Binding-site contacts:
Ligand atom O1B contacts residue LYS20 of chain 1.H at 2.0 Å (salt-bridge).
Ligand atom C5' contacts residue TYR36 of chain 1.H at 3.7 Å (hydrophobic).
Ligand atom O3G contacts residue MG1 of chain 1.P at 2.0 Å.
Ligand atom C4' contacts residue TYR36 of chain 1.H at 3.4 Å (hydrophobic).
Ligand atom O2A contacts residue SER21 of chain 1.H at 3.2 Å.
Ligand atom N2 contacts residue LEU124 of chain 1.H at 3.6 Å.
Ligand atom O3G contacts residue THR39 of chain 1.H at 2.3 Å (h-bond).
Ligand atom O3A contacts residue GLY17 of chain 1.H at 3.5 Å.
Ligand atom O3' contacts residue GLU35 of chain 1.H at 3.1 Å.
Ligand atom O3A contacts residue GLY19 of chain 1.H at 3.3 Å (h-bond).
Ligand atom O2G contacts residue LYS20 of chain 1.H at 3.5 Å (salt-bridge).
Ligand atom PB contacts residue LYS20 of chain 1.H at 3.4 Å.
Ligand atom C2' contacts residue VAL33 of chain 1.H at 3.6 Å (hydrophobic).
Ligand atom O2' contacts residue VAL33 of chain 1.H at 3.6 Å.
Ligand atom N3B contacts residue GLY17 of chain 1.H at 3.1 Å (h-bond).
Ligand atom N7 contacts residue GLY19 of chain 1.H at 3.5 Å.
Ligand atom O1B contacts residue SER21 of chain 1.H at 3.0 Å (h-bond).
Ligand atom O2G contacts residue GLN65 of chain 1.H at 3.5 Å (h-bond).
Ligand atom N7 contacts residue ALA22 of chain 1.H at 3.5 Å.
Ligand atom O2G contacts residue GLY64 of chain 1.H at 2.9 Å (h-bond).
Ligand atom O1B contacts residue GLY19 of chain 1.H at 2.9 Å (h-bond).
Ligand atom O1G contacts residue PRO38 of chain 1.H at 3.6 Å.
Ligand atom N2 contacts residue ASP123 of chain 1.H at 3.0 Å (salt-bridge).
Ligand atom O2B contacts residue SER21 of chain 1.H at 2.3 Å (h-bond).
Ligand atom O3G contacts residue SER21 of chain 1.H at 3.1 Å (h-bond).
Ligand atom C6 contacts residue ASN120 of chain 1.H at 3.2 Å.
Ligand atom O2B contacts residue MG1 of chain 1.P at 2.1 Å.
Ligand atom N3B contacts residue LYS20 of chain 1.H at 3.0 Å (salt-bridge).
Ligand atom O2A contacts residue ALA22 of chain 1.H at 3.0 Å (h-bond).
Ligand atom O3' contacts residue TYR36 of chain 1.H at 2.8 Å.
Ligand atom PB contacts residue MG1 of chain 1.P at 3.4 Å.
Ligand atom PG contacts residue MG1 of chain 1.P at 3.4 Å.
Ligand atom O1G contacts residue TYR36 of chain 1.H at 3.6 Å.
Ligand atom O6 contacts residue ASN120 of chain 1.H at 2.3 Å (h-bond).
Ligand atom PB contacts residue SER21 of chain 1.H at 3.5 Å.
Ligand atom O2' contacts residue ASP34 of chain 1.H at 2.0 Å (salt-bridge).
Ligand atom O3' contacts residue ASP34 of chain 1.H at 3.5 Å (salt-bridge).
Ligand atom C2' contacts residue ASP34 of chain 1.H at 3.3 Å.
Ligand atom O6 contacts residue ALA150 of chain 1.H at 3.2 Å (h-bond).
Ligand atom N1 contacts residue ASP123 of chain 1.H at 3.4 Å (salt-bridge).

Sequence of chain 1.H:
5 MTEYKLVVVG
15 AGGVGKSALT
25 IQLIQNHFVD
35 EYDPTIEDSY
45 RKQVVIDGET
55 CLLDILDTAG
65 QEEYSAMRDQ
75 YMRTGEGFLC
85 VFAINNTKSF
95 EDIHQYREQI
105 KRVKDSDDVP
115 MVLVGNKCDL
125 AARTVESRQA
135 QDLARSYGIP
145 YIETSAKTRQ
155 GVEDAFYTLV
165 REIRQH

A small-molecule ligand and the protein it binds are described below.
Small molecule (SMILES): Nc1nc2c(ncn2[C@@H]2O[C@H](CO[P](=O)(O)O[P](=O)(O)NP(=O)(O)O)[C@@H](O)[C@H]2O)c(=O)[nH]1